Binding-site contacts:
Ligand atom C2 contacts residue GLU208 of chain 19.A at 1.6 Å.
Ligand atom O3' contacts residue DC1 of chain 19.E at 3.3 Å.
Ligand atom OP2 contacts residue THR423 of chain 20.A at 2.9 Å.
Ligand atom N1 contacts residue GLU208 of chain 19.A at 1.5 Å (salt-bridge).
Ligand atom N1 contacts residue ARG425 of chain 20.A at 3.6 Å (salt-bridge).
Ligand atom C4 contacts residue GLU208 of chain 19.A at 3.4 Å.
Ligand atom C5' contacts residue TYR31 of chain 19.C at 2.9 Å (hydrophobic).
Ligand atom C2 contacts residue PHE212 of chain 19.A at 3.8 Å (hydrophobic).
Ligand atom O5' contacts residue ARG425 of chain 20.A at 2.8 Å.
Ligand atom P contacts residue DC1 of chain 19.H at 2.5 Å.
Ligand atom P contacts residue ARG425 of chain 20.A at 3.5 Å.
Ligand atom O5' contacts residue TYR31 of chain 19.C at 3.4 Å (h-bond).
Ligand atom O5' contacts residue DC1 of chain 19.H at 2.6 Å.
Ligand atom C4' contacts residue DC1 of chain 19.H at 2.8 Å.
Ligand atom C1' contacts residue PHE212 of chain 19.A at 3.5 Å (hydrophobic).
Ligand atom O3' contacts residue ARG28 of chain 19.C at 3.5 Å (salt-bridge).
Ligand atom C5 contacts residue GLU208 of chain 19.A at 3.4 Å.
Ligand atom O4' contacts residue ARG425 of chain 20.A at 3.7 Å.
Ligand atom C2 contacts residue ARG425 of chain 20.A at 3.1 Å.
Ligand atom C1' contacts residue DC1 of chain 19.E at 3.6 Å.
Ligand atom C6 contacts residue GLU208 of chain 19.A at 2.6 Å.
Ligand atom O3' contacts residue THR423 of chain 20.A at 3.8 Å.
Ligand atom N3 contacts residue GLU208 of chain 19.A at 2.7 Å (salt-bridge).
Ligand atom N3 contacts residue ARG425 of chain 20.A at 3.1 Å (salt-bridge).
Ligand atom O4' contacts residue PHE212 of chain 19.A at 3.4 Å.
Ligand atom C1' contacts residue ALA27 of chain 19.C at 3.8 Å (hydrophobic).
Ligand atom N6 contacts residue GLU208 of chain 19.A at 3.4 Å (salt-bridge).
Ligand atom C2' contacts residue DC1 of chain 19.E at 2.2 Å.
Ligand atom OP2 contacts residue ARG425 of chain 20.A at 3.8 Å.
Ligand atom C3' contacts residue DC1 of chain 19.E at 2.9 Å.
Ligand atom OP1 contacts residue GLY34 of chain 19.C at 3.8 Å.
Ligand atom OP1 contacts residue ARG28 of chain 19.C at 3.2 Å (salt-bridge).
Ligand atom C5' contacts residue DC1 of chain 19.H at 2.3 Å.
Ligand atom OP2 contacts residue ASP426 of chain 20.A at 2.8 Å (salt-bridge).
Ligand atom OP2 contacts residue DC1 of chain 19.H at 2.0 Å.
Ligand atom C5' contacts residue ARG28 of chain 19.C at 3.1 Å.
Ligand atom C4 contacts residue ARG425 of chain 20.A at 3.6 Å.
Ligand atom O3' contacts residue ARG425 of chain 20.A at 3.8 Å.
Ligand atom N3 contacts residue PHE212 of chain 19.A at 2.9 Å.
Ligand atom O5' contacts residue ARG28 of chain 19.C at 3.4 Å.

Sequence of chain 19.A:
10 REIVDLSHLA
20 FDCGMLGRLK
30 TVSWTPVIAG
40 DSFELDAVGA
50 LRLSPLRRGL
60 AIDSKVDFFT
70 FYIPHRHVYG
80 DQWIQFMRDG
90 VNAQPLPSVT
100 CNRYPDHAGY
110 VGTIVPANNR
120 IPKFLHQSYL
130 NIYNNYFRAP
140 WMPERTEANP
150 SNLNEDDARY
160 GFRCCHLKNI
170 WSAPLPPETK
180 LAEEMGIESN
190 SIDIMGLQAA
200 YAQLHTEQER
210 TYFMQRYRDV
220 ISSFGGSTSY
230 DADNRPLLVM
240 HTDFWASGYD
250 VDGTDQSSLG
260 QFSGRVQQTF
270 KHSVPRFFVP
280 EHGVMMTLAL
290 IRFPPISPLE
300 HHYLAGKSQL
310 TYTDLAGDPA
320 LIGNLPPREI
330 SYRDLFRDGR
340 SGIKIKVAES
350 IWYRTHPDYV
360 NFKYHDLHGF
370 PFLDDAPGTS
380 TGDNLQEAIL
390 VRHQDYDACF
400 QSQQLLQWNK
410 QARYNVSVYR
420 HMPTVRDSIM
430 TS

Sequence of chain 20.A:
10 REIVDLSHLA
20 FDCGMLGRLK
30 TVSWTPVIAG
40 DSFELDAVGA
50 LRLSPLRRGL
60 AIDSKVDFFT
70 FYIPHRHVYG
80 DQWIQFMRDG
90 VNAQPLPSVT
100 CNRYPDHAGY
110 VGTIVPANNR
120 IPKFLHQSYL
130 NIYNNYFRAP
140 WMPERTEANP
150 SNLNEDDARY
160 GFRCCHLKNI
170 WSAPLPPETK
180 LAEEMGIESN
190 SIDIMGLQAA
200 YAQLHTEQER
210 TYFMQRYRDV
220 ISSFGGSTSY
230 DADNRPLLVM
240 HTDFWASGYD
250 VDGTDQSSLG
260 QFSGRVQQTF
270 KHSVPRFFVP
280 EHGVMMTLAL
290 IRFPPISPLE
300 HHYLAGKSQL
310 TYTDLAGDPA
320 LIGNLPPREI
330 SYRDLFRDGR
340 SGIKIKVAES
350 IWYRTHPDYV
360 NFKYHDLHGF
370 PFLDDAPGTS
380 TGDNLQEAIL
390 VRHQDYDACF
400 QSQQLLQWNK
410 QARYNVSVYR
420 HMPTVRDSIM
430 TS

Sequence of chain 19.C:
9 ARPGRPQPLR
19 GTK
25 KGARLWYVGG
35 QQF

A small-molecule ligand and the protein it binds are described below.
Small molecule (SMILES): Nc1ncnc2c1N1CN2[C@H]2C[C@]3(OP3(O)(O)OC[C@H]3OCC[C@@H]3O[P](=O)(O)OC[C@H]3O[C@@H]1C[C@@H]3O)[C@@H](CO[P](=O)(O)O[C@H]1CCO[C@@H]1COP(=O)=O)O2